The protein below binds the small molecule below.
Small molecule (SMILES): CC(=O)N[C@@H]1[C@@H](O)[C@H](O)[C@@H](CO)O[C@H]1O

Sequence of chain 1.B:
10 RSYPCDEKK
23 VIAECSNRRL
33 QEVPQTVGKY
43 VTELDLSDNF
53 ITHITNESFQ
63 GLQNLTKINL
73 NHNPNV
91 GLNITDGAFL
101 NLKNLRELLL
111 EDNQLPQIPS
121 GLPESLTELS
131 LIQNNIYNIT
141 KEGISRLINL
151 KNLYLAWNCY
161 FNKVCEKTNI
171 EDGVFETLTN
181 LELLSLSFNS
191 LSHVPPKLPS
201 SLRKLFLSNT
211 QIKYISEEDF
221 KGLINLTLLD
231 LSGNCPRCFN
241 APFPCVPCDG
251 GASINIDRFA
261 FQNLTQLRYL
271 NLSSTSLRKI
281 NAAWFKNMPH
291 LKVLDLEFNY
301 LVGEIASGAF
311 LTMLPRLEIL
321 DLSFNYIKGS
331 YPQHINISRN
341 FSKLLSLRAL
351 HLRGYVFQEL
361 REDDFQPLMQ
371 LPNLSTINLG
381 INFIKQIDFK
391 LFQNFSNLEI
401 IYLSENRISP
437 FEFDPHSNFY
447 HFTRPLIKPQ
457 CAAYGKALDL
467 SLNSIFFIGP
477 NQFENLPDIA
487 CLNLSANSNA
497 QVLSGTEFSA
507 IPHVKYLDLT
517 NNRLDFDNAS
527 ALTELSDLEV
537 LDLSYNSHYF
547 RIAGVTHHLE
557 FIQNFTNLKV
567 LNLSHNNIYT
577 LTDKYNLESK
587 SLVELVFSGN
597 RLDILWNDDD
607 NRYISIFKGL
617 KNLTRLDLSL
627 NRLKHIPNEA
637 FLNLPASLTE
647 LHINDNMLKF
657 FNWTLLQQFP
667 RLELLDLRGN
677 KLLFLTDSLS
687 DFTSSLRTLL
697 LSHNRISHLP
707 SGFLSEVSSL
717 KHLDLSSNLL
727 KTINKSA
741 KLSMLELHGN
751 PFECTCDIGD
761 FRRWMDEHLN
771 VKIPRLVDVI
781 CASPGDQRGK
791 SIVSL

Binding-site contacts:
Ligand atom O7 contacts residue LEU345 of chain 1.B at 4.1 Å.
Ligand atom C2 contacts residue ARG348 of chain 1.B at 4.2 Å.
Ligand atom C8 contacts residue PRO372 of chain 1.B at 4.1 Å (hydrophobic).
Ligand atom C5 contacts residue ARG348 of chain 1.B at 3.7 Å.
Ligand atom O6 contacts residue ARG348 of chain 1.B at 3.0 Å (salt-bridge).
Ligand atom C4 contacts residue ASN373 of chain 1.B at 4.2 Å.
Ligand atom C7 contacts residue SER346 of chain 1.B at 3.6 Å.
Ligand atom C5 contacts residue ASN373 of chain 1.B at 3.6 Å.
Ligand atom C3 contacts residue ASN373 of chain 1.B at 3.8 Å.
Ligand atom C6 contacts residue ARG348 of chain 1.B at 3.9 Å.
Ligand atom C7 contacts residue ASN373 of chain 1.B at 3.7 Å.
Ligand atom C1 contacts residue ASN373 of chain 1.B at 1.4 Å.
Ligand atom O5 contacts residue ARG348 of chain 1.B at 2.8 Å (salt-bridge).
Ligand atom O5 contacts residue ASN373 of chain 1.B at 2.3 Å (h-bond).
Ligand atom C2 contacts residue ASN373 of chain 1.B at 2.5 Å.
Ligand atom C7 contacts residue LEU345 of chain 1.B at 4.1 Å (hydrophobic).
Ligand atom C4 contacts residue ARG348 of chain 1.B at 4.1 Å.
Ligand atom C1 contacts residue ARG348 of chain 1.B at 3.6 Å.
Ligand atom O7 contacts residue SER346 of chain 1.B at 2.5 Å (h-bond).
Ligand atom C8 contacts residue SER346 of chain 1.B at 4.3 Å.
Ligand atom C8 contacts residue LEU345 of chain 1.B at 3.8 Å (hydrophobic).
Ligand atom N2 contacts residue ASN373 of chain 1.B at 3.0 Å (h-bond).
Ligand atom O7 contacts residue ASN373 of chain 1.B at 3.9 Å.